This protein binds this small molecule.
Small molecule (SMILES): Cc1cc(OCCCc2c(C(=O)O)sc3ccccc23)cc(C)c1Cl

Sequence of chain 1.B:
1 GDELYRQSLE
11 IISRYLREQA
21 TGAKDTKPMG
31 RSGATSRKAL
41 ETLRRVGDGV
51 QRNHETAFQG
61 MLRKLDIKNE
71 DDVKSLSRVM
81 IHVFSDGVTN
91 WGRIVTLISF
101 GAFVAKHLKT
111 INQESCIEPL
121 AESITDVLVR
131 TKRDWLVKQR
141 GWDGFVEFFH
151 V

Binding-site contacts:
Ligand atom CAG contacts residue PHE58 of chain 1.B at 3.7 Å (hydrophobic).
Ligand atom CAQ contacts residue ARG93 of chain 1.B at 3.6 Å.
Ligand atom CAT contacts residue MET80 of chain 1.B at 4.0 Å (hydrophobic).
Ligand atom CAJ contacts residue MET80 of chain 1.B at 3.9 Å (hydrophobic).
Ligand atom CAF contacts residue MET61 of chain 1.B at 3.6 Å (hydrophobic).
Ligand atom OAC contacts residue VAL83 of chain 1.B at 4.0 Å.
Ligand atom CAQ contacts residue VAL83 of chain 1.B at 4.0 Å (hydrophobic).
Ligand atom CAS contacts residue MET80 of chain 1.B at 3.8 Å (hydrophobic).
Ligand atom OAO contacts residue LEU97 of chain 1.B at 3.7 Å.
Ligand atom CAK contacts residue MET80 of chain 1.B at 3.9 Å (hydrophobic).
Ligand atom CAJ contacts residue PHE100 of chain 1.B at 3.4 Å (hydrophobic).
Ligand atom CAM contacts residue PHE84 of chain 1.B at 3.9 Å (hydrophobic).
Ligand atom OAC contacts residue ARG93 of chain 1.B at 3.0 Å (salt-bridge).
Ligand atom CAU contacts residue MET80 of chain 1.B at 3.7 Å (hydrophobic).
Ligand atom CAV contacts residue VAL83 of chain 1.B at 4.0 Å (hydrophobic).
Ligand atom CAS contacts residue PHE100 of chain 1.B at 3.9 Å (hydrophobic).
Ligand atom CAI contacts residue PHE100 of chain 1.B at 3.9 Å (hydrophobic).
Ligand atom CAJ contacts residue LEU97 of chain 1.B at 3.6 Å (hydrophobic).
Ligand atom CAU contacts residue PHE100 of chain 1.B at 3.6 Å (hydrophobic).
Ligand atom CAA contacts residue PHE100 of chain 1.B at 3.9 Å (hydrophobic).
Ligand atom CAF contacts residue PHE58 of chain 1.B at 3.9 Å (hydrophobic).
Ligand atom CAG contacts residue MET61 of chain 1.B at 3.8 Å (hydrophobic).
Ligand atom CAW contacts residue VAL83 of chain 1.B at 4.0 Å (hydrophobic).
Ligand atom CAV contacts residue THR96 of chain 1.B at 3.7 Å.
Ligand atom CAT contacts residue LEU97 of chain 1.B at 3.9 Å (hydrophobic).
Ligand atom OAD contacts residue ARG93 of chain 1.B at 3.4 Å (salt-bridge).
Ligand atom CAA contacts residue GLY101 of chain 1.B at 3.9 Å.
Ligand atom CAL contacts residue VAL83 of chain 1.B at 3.9 Å (hydrophobic).
Ligand atom CAA contacts residue ILE124 of chain 1.B at 3.7 Å (hydrophobic).
Ligand atom CAA contacts residue MET80 of chain 1.B at 3.6 Å (hydrophobic).
Ligand atom CAG contacts residue PHE100 of chain 1.B at 3.6 Å (hydrophobic).
Ligand atom CAL contacts residue PHE84 of chain 1.B at 3.7 Å (hydrophobic).
Ligand atom CAN contacts residue LEU97 of chain 1.B at 3.9 Å (hydrophobic).
Ligand atom CAT contacts residue PHE100 of chain 1.B at 3.7 Å (hydrophobic).
Ligand atom CAM contacts residue VAL83 of chain 1.B at 3.6 Å (hydrophobic).
Ligand atom CAR contacts residue PHE100 of chain 1.B at 3.4 Å (hydrophobic).
Ligand atom CAN contacts residue THR96 of chain 1.B at 3.6 Å.
Ligand atom CL contacts residue LEU76 of chain 1.B at 3.5 Å.
Ligand atom CL contacts residue MET80 of chain 1.B at 3.6 Å.
Ligand atom CAR contacts residue MET80 of chain 1.B at 3.8 Å (hydrophobic).